Binding-site contacts:
Ligand atom O3 contacts residue SER531 of chain 1.C at 3.3 Å (h-bond).
Ligand atom C1 contacts residue LYS546 of chain 1.C at 4.1 Å.
Ligand atom C1 contacts residue ASN169 of chain 1.A at 1.4 Å.
Ligand atom C5 contacts residue PHE168 of chain 1.A at 4.2 Å (hydrophobic).
Ligand atom O7 contacts residue ASN169 of chain 1.A at 3.0 Å (h-bond).
Ligand atom C4 contacts residue LYS546 of chain 1.C at 3.9 Å.
Ligand atom C6 contacts residue LYS546 of chain 1.C at 4.3 Å.
Ligand atom C3 contacts residue ASN169 of chain 1.A at 3.8 Å.
Ligand atom O5 contacts residue PHE168 of chain 1.A at 3.6 Å.
Ligand atom O5 contacts residue ASN169 of chain 1.A at 2.4 Å (h-bond).
Ligand atom N2 contacts residue ASN169 of chain 1.A at 2.9 Å (h-bond).
Ligand atom C6 contacts residue PHE168 of chain 1.A at 3.6 Å (hydrophobic).
Ligand atom C5 contacts residue LYS546 of chain 1.C at 3.4 Å.
Ligand atom C7 contacts residue SER531 of chain 1.C at 3.6 Å.
Ligand atom N2 contacts residue SER531 of chain 1.C at 2.8 Å (h-bond).
Ligand atom C2 contacts residue SER531 of chain 1.C at 3.6 Å.
Ligand atom C1 contacts residue PHE168 of chain 1.A at 4.2 Å (hydrophobic).
Ligand atom O5 contacts residue LYS546 of chain 1.C at 4.1 Å.
Ligand atom C2 contacts residue ASN169 of chain 1.A at 2.5 Å.
Ligand atom C3 contacts residue LYS546 of chain 1.C at 3.9 Å.
Ligand atom C8 contacts residue VAL530 of chain 1.C at 4.5 Å (hydrophobic).
Ligand atom O6 contacts residue PHE168 of chain 1.A at 3.6 Å.
Ligand atom C5 contacts residue ASN169 of chain 1.A at 3.7 Å.
Ligand atom C3 contacts residue SER531 of chain 1.C at 3.3 Å.
Ligand atom C4 contacts residue ASN169 of chain 1.A at 4.2 Å.
Ligand atom C7 contacts residue ASN169 of chain 1.A at 3.2 Å.
Ligand atom O4 contacts residue LYS546 of chain 1.C at 3.3 Å.
Ligand atom C8 contacts residue SER531 of chain 1.C at 3.6 Å.
Ligand atom C8 contacts residue ASN169 of chain 1.A at 4.4 Å.

A small-molecule ligand and the protein it binds are described below.
Small molecule (SMILES): CC(=O)N[C@@H]1[C@@H](O)[C@H](O)[C@@H](CO)O[C@H]1O

Sequence of chain 1.A:
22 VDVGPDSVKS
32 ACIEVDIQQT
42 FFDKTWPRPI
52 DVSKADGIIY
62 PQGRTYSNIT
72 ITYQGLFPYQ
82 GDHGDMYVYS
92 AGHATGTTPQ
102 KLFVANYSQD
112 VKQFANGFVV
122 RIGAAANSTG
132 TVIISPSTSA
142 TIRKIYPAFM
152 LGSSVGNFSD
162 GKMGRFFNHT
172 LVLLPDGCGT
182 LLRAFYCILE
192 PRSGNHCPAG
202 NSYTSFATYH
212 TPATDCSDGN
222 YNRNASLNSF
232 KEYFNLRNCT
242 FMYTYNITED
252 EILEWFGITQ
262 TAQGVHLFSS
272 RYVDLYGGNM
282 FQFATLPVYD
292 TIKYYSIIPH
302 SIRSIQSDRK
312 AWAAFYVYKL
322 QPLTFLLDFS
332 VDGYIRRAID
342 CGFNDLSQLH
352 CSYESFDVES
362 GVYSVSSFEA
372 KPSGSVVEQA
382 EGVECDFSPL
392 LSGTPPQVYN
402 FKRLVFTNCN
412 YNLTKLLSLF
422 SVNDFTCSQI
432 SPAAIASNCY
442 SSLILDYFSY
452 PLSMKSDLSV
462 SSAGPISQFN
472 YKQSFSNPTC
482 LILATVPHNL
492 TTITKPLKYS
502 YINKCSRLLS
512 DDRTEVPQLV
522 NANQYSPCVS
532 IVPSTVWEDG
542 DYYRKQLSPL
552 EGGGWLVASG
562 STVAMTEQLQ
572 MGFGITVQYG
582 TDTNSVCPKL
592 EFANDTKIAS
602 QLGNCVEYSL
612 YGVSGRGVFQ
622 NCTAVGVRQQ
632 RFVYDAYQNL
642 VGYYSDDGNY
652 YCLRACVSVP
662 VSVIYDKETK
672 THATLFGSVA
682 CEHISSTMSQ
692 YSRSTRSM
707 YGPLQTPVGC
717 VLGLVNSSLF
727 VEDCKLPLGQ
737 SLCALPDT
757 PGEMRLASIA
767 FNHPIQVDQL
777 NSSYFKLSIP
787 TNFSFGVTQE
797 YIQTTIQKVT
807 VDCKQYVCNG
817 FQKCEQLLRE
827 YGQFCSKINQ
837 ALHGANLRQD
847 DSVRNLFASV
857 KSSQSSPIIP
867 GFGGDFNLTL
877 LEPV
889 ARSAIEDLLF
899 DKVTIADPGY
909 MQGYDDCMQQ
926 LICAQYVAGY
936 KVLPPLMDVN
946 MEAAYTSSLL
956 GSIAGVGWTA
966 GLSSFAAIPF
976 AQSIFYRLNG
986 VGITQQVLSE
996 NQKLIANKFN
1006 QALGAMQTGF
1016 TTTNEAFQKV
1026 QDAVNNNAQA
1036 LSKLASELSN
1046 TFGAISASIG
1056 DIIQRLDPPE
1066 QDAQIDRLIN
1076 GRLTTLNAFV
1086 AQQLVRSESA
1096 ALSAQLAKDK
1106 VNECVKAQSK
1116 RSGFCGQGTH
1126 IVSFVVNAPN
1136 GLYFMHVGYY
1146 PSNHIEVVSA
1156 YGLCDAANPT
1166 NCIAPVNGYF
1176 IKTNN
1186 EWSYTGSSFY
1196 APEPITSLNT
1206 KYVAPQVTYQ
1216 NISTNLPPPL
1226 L

Sequence of chain 1.C:
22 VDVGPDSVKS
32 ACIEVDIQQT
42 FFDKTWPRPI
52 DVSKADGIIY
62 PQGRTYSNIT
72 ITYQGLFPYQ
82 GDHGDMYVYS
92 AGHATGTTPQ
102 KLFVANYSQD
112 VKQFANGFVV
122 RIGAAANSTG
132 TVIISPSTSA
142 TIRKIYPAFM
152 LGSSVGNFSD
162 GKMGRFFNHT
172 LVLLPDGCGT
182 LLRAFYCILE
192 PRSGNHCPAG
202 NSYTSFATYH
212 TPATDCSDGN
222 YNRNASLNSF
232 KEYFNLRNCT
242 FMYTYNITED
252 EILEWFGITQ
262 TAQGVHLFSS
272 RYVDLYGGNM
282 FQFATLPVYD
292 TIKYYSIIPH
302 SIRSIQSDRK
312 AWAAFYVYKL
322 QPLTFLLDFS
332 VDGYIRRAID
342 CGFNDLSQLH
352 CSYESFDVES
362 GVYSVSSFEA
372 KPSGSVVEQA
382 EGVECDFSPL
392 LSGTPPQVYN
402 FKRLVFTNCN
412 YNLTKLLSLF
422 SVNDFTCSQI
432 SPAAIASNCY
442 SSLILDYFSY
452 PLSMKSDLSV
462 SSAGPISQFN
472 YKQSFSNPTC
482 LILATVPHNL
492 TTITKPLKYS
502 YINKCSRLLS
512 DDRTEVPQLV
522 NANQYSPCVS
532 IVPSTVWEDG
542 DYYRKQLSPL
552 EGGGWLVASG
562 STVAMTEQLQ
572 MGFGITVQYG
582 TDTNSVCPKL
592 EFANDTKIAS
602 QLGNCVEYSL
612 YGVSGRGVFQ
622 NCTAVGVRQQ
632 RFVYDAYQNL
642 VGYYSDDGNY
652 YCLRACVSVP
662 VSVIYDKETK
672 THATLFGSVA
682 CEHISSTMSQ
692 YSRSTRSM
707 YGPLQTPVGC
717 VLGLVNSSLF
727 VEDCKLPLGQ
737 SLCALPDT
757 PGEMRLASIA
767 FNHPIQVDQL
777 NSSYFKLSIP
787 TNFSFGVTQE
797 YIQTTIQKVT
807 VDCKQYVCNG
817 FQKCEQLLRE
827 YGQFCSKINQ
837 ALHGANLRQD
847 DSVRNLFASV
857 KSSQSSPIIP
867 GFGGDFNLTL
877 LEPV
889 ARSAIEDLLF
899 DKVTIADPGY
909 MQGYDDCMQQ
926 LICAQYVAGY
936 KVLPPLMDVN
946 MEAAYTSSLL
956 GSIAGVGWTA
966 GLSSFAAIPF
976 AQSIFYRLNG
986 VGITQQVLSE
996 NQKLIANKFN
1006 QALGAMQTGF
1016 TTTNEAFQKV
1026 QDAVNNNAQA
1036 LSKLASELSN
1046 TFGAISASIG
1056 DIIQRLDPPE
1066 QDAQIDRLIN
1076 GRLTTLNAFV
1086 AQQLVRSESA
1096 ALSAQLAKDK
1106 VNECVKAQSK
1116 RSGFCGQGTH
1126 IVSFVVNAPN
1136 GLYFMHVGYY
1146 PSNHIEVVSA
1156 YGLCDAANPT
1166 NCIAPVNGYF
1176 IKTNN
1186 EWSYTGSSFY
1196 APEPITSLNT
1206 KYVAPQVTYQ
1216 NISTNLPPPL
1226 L